A protein and the small-molecule ligand that binds it are described below.
Small molecule (SMILES): CC(=O)N[C@@H](Cc1cc(F)cc(F)c1)[C@H](O)[C@H]1C[C@@H](OCC2CCCCC2)CN1

Sequence of chain 1.B:
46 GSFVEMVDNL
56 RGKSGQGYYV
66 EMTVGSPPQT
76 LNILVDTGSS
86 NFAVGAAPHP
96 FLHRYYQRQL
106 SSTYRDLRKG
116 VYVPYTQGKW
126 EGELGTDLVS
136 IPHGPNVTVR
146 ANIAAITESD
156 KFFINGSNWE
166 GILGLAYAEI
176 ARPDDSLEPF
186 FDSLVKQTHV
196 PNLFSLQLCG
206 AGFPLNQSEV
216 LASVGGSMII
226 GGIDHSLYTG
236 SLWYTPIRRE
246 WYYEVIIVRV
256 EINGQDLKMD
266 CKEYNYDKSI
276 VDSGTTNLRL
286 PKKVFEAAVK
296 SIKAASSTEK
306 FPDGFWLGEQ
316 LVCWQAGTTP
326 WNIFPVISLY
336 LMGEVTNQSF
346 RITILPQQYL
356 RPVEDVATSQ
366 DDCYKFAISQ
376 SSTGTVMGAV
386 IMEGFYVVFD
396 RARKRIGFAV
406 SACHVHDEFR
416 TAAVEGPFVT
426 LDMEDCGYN

Binding-site contacts:
Ligand atom O1 contacts residue TYR120 of chain 1.B at 3.4 Å.
Ligand atom O2 contacts residue SER84 of chain 1.B at 3.5 Å.
Ligand atom C15 contacts residue TYR247 of chain 1.B at 3.4 Å (hydrophobic).
Ligand atom C19 contacts residue ASP81 of chain 1.B at 3.4 Å.
Ligand atom F1 contacts residue GLY123 of chain 1.B at 3.3 Å.
Ligand atom O2 contacts residue GLY83 of chain 1.B at 3.3 Å (h-bond).
Ligand atom C18 contacts residue GLY279 of chain 1.B at 3.7 Å.
Ligand atom O2 contacts residue TYR120 of chain 1.B at 3.5 Å.
Ligand atom C3 contacts residue PHE157 of chain 1.B at 3.5 Å (hydrophobic).
Ligand atom F1 contacts residue PHE157 of chain 1.B at 3.2 Å.
Ligand atom O1 contacts residue THR121 of chain 1.B at 3.0 Å (h-bond).
Ligand atom O2 contacts residue ASP81 of chain 1.B at 2.6 Å (salt-bridge).
Ligand atom C10 contacts residue ILE175 of chain 1.B at 3.5 Å (hydrophobic).
Ligand atom C14 contacts residue GLY83 of chain 1.B at 3.6 Å.
Ligand atom O3 contacts residue TYR247 of chain 1.B at 3.6 Å (h-bond).
Ligand atom C21 contacts residue ASP81 of chain 1.B at 3.4 Å.
Ligand atom C20 contacts residue TYR247 of chain 1.B at 3.7 Å (hydrophobic).
Ligand atom C17 contacts residue ASP277 of chain 1.B at 3.2 Å.
Ligand atom O1 contacts residue GLN122 of chain 1.B at 3.0 Å (h-bond).
Ligand atom C22 contacts residue GLY279 of chain 1.B at 3.6 Å.
Ligand atom C7 contacts residue GLY279 of chain 1.B at 3.8 Å.
Ligand atom N1 contacts residue GLY83 of chain 1.B at 3.0 Å (h-bond).
Ligand atom C14 contacts residue ASP277 of chain 1.B at 3.3 Å.
Ligand atom F2 contacts residue ILE159 of chain 1.B at 3.5 Å.
Ligand atom C13 contacts residue THR121 of chain 1.B at 3.7 Å.
Ligand atom F2 contacts residue TRP164 of chain 1.B at 3.3 Å.
Ligand atom C18 contacts residue GLN122 of chain 1.B at 3.6 Å.
Ligand atom C8 contacts residue ILE175 of chain 1.B at 3.5 Å (hydrophobic).
Ligand atom O3 contacts residue GLY83 of chain 1.B at 3.5 Å (h-bond).
Ligand atom C1 contacts residue TYR120 of chain 1.B at 3.6 Å (hydrophobic).
Ligand atom C11 contacts residue PRO119 of chain 1.B at 3.2 Å (hydrophobic).
Ligand atom C12 contacts residue GLY83 of chain 1.B at 3.7 Å.
Ligand atom C2 contacts residue GLY279 of chain 1.B at 3.7 Å.
Ligand atom C12 contacts residue SER84 of chain 1.B at 3.7 Å.
Ligand atom C2 contacts residue LEU79 of chain 1.B at 3.6 Å (hydrophobic).
Ligand atom C5 contacts residue PHE157 of chain 1.B at 3.5 Å (hydrophobic).
Ligand atom N2 contacts residue GLY279 of chain 1.B at 2.8 Å (h-bond).
Ligand atom N1 contacts residue ASP277 of chain 1.B at 2.6 Å (salt-bridge).
Ligand atom C16 contacts residue THR121 of chain 1.B at 3.7 Å.
Ligand atom C19 contacts residue GLY279 of chain 1.B at 3.6 Å.